Sequence of chain 1.J:
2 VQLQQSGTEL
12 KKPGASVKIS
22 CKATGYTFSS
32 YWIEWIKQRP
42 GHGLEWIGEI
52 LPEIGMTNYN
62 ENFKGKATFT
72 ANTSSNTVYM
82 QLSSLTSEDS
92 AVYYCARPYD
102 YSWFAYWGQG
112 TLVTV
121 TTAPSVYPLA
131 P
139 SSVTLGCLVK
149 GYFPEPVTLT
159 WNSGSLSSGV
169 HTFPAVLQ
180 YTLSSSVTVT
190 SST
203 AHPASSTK

The small molecule below binds the protein below.
Small molecule (SMILES): CC(=O)N[C@@H]1[C@@H](O)[C@H](O)[C@@H](CO)O[C@H]1O

Binding-site contacts:
Ligand atom C1 contacts residue ASN73 of chain 1.J at 1.4 Å.
Ligand atom C6 contacts residue SER76 of chain 1.J at 3.9 Å.
Ligand atom O6 contacts residue SER76 of chain 1.J at 3.7 Å.
Ligand atom C2 contacts residue ASN73 of chain 1.J at 2.5 Å.
Ligand atom C6 contacts residue SER75 of chain 1.J at 4.1 Å.
Ligand atom C1 contacts residue SER75 of chain 1.J at 3.5 Å.
Ligand atom C1 contacts residue SER76 of chain 1.J at 4.2 Å.
Ligand atom O5 contacts residue ASN73 of chain 1.J at 2.4 Å (h-bond).
Ligand atom C4 contacts residue ASN73 of chain 1.J at 4.2 Å.
Ligand atom C3 contacts residue ASN73 of chain 1.J at 3.8 Å.
Ligand atom O5 contacts residue SER75 of chain 1.J at 3.4 Å (h-bond).
Ligand atom C5 contacts residue SER76 of chain 1.J at 4.1 Å.
Ligand atom O5 contacts residue SER76 of chain 1.J at 3.2 Å.
Ligand atom C5 contacts residue ASN73 of chain 1.J at 3.7 Å.
Ligand atom O7 contacts residue ASN73 of chain 1.J at 3.5 Å (h-bond).
Ligand atom C5 contacts residue SER75 of chain 1.J at 3.5 Å.
Ligand atom C7 contacts residue ASN73 of chain 1.J at 3.6 Å.
Ligand atom N2 contacts residue ASN73 of chain 1.J at 2.9 Å (h-bond).